Sequence of chain 1.A:
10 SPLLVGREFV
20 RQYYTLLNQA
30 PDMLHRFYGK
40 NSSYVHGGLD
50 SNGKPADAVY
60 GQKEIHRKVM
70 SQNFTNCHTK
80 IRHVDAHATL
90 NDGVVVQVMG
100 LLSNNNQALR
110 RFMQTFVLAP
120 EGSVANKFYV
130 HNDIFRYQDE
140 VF

The small molecule below binds the protein below.
Small molecule (SMILES): N[C@@H](CO)C(=O)NCC(=O)N[C@@H](Cc1ccccc1)C(=O)N[C@@H](CO)C(=O)N[C@H](C=O)Cc1ccccc1

Binding-site contacts:
Ligand atom C contacts residue ARG35 of chain 1.A at 3.2 Å.
Ligand atom CB contacts residue ARG35 of chain 1.A at 3.9 Å.
Ligand atom CE2 contacts residue PHE127 of chain 1.A at 3.5 Å (hydrophobic).
Ligand atom CE2 contacts residue LEU13 of chain 1.A at 3.7 Å (hydrophobic).
Ligand atom OG contacts residue ARG35 of chain 1.A at 2.9 Å (salt-bridge).
Ligand atom CD2 contacts residue PHE127 of chain 1.A at 3.6 Å (hydrophobic).
Ligand atom N contacts residue ARG35 of chain 1.A at 3.3 Å (salt-bridge).
Ligand atom CZ contacts residue GLU17 of chain 1.A at 3.6 Å.
Ligand atom CE1 contacts residue VAL14 of chain 1.A at 3.6 Å (hydrophobic).
Ligand atom N contacts residue LYS126 of chain 1.A at 3.9 Å.
Ligand atom CA contacts residue PHE127 of chain 1.A at 3.9 Å (hydrophobic).
Ligand atom CB contacts residue GLN21 of chain 1.A at 3.3 Å.
Ligand atom CG contacts residue GLN21 of chain 1.A at 3.7 Å.
Ligand atom C contacts residue ASN125 of chain 1.A at 3.7 Å.
Ligand atom C contacts residue PHE127 of chain 1.A at 3.5 Å (hydrophobic).
Ligand atom N contacts residue ASN125 of chain 1.A at 2.9 Å (h-bond).
Ligand atom N contacts residue GLU120 of chain 1.A at 3.8 Å.
Ligand atom CA contacts residue ARG35 of chain 1.A at 3.3 Å.
Ligand atom N contacts residue LYS126 of chain 1.A at 3.3 Å.
Ligand atom CZ contacts residue PHE18 of chain 1.A at 3.5 Å (hydrophobic).
Ligand atom CE1 contacts residue PHE18 of chain 1.A at 3.8 Å (hydrophobic).
Ligand atom CB contacts residue ASN125 of chain 1.A at 3.4 Å.
Ligand atom O contacts residue LYS126 of chain 1.A at 3.9 Å.
Ligand atom C contacts residue ASN125 of chain 1.A at 3.7 Å.
Ligand atom CE1 contacts residue GLU17 of chain 1.A at 3.4 Å.
Ligand atom CZ contacts residue VAL14 of chain 1.A at 3.6 Å (hydrophobic).
Ligand atom N contacts residue PHE127 of chain 1.A at 2.9 Å (h-bond).
Ligand atom CA contacts residue ASN125 of chain 1.A at 3.5 Å.
Ligand atom CB contacts residue PHE36 of chain 1.A at 3.6 Å (hydrophobic).
Ligand atom C contacts residue PHE127 of chain 1.A at 3.8 Å (hydrophobic).
Ligand atom CA contacts residue PHE127 of chain 1.A at 3.3 Å (hydrophobic).
Ligand atom CD1 contacts residue GLN21 of chain 1.A at 3.3 Å.
Ligand atom O contacts residue TYR128 of chain 1.A at 3.4 Å.
Ligand atom CZ contacts residue LEU13 of chain 1.A at 3.5 Å (hydrophobic).
Ligand atom O contacts residue PHE127 of chain 1.A at 3.0 Å (h-bond).
Ligand atom O contacts residue ARG35 of chain 1.A at 3.1 Å (salt-bridge).
Ligand atom CD2 contacts residue PHE18 of chain 1.A at 3.7 Å (hydrophobic).
Ligand atom CA contacts residue LYS126 of chain 1.A at 3.4 Å.
Ligand atom CE2 contacts residue PHE18 of chain 1.A at 3.8 Å (hydrophobic).
Ligand atom O contacts residue LYS126 of chain 1.A at 3.7 Å.